Sequence of chain 1.C:
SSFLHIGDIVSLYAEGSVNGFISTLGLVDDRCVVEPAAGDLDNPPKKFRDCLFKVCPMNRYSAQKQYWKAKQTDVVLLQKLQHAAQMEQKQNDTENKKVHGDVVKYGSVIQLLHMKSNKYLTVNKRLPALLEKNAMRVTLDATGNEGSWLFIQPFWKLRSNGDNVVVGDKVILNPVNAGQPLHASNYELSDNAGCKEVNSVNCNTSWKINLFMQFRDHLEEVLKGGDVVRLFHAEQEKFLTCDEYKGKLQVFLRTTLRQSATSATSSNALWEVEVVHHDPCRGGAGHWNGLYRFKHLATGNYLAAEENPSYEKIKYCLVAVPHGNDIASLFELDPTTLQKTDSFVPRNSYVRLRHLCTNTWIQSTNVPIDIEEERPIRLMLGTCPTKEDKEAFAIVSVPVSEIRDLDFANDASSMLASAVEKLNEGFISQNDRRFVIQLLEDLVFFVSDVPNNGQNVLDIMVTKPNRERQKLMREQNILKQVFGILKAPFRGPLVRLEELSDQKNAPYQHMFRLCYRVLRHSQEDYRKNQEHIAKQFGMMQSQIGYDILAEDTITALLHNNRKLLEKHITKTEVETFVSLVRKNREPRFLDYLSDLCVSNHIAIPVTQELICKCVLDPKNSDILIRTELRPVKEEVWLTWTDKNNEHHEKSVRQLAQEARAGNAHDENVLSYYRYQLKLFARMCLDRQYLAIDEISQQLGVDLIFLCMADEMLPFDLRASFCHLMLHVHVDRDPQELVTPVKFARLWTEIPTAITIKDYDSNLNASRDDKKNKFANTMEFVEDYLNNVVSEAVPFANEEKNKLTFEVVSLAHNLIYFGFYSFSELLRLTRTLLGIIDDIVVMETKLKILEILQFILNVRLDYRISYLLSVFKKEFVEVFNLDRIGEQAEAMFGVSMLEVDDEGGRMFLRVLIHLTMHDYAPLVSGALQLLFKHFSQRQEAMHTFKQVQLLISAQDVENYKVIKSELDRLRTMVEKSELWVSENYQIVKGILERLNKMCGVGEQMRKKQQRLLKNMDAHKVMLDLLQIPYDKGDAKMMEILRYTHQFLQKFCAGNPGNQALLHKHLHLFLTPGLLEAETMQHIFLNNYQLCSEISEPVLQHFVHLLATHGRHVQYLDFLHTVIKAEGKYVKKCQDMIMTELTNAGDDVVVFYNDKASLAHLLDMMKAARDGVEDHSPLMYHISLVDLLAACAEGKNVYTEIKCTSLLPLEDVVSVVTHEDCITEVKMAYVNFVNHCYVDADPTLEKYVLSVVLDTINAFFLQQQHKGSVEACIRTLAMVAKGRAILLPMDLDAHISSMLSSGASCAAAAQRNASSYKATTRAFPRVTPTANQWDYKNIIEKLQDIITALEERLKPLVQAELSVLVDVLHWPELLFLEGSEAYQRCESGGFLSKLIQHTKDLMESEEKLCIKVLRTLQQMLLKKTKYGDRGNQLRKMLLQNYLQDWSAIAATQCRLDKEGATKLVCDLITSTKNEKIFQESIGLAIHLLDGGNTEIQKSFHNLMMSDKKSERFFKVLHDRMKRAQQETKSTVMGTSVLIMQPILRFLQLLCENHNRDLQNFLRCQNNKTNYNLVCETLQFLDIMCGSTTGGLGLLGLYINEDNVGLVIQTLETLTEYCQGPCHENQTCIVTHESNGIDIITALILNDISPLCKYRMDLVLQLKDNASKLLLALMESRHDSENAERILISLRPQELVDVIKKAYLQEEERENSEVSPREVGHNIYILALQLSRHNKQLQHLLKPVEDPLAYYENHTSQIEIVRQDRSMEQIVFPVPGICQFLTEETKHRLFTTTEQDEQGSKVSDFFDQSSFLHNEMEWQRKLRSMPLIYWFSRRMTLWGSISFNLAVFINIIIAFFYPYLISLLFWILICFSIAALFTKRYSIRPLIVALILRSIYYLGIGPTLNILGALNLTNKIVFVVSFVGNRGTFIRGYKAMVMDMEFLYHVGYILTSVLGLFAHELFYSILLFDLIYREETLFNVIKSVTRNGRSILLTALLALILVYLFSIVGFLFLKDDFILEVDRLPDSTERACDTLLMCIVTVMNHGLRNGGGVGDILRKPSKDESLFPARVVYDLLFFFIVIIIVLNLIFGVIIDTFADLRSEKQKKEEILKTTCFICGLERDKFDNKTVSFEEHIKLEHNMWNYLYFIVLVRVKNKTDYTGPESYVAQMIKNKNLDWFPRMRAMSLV

This protein binds this small molecule.
Small molecule (SMILES): O=P(O)(O)O[C@@H]1[C@H](O)[C@H](O)[C@@H](OP(=O)(O)O)[C@H](OP(=O)(O)O)[C@H]1O

Binding-site contacts:
Ligand atom O43 contacts residue ARG266 of chain 1.C at 3.4 Å (salt-bridge).
Ligand atom O52 contacts residue ARG510 of chain 1.C at 2.2 Å (salt-bridge).
Ligand atom O51 contacts residue ARG266 of chain 1.C at 3.1 Å (salt-bridge).
Ligand atom O52 contacts residue LYS569 of chain 1.C at 3.6 Å (salt-bridge).
Ligand atom O52 contacts residue TYR567 of chain 1.C at 3.4 Å (h-bond).
Ligand atom O4 contacts residue ARG266 of chain 1.C at 3.6 Å.
Ligand atom O41 contacts residue ARG266 of chain 1.C at 1.3 Å (salt-bridge).
Ligand atom O53 contacts residue LYS507 of chain 1.C at 2.5 Å (salt-bridge).
Ligand atom P4 contacts residue THR268 of chain 1.C at 4.3 Å.
Ligand atom O53 contacts residue THR277 of chain 1.C at 4.3 Å.
Ligand atom P4 contacts residue ARG266 of chain 1.C at 2.8 Å.
Ligand atom O2 contacts residue ARG270 of chain 1.C at 3.7 Å.
Ligand atom O42 contacts residue ARG266 of chain 1.C at 3.7 Å.
Ligand atom O5 contacts residue LYS507 of chain 1.C at 4.0 Å.
Ligand atom P5 contacts residue TYR567 of chain 1.C at 4.2 Å.
Ligand atom O11 contacts residue ARG568 of chain 1.C at 3.9 Å.
Ligand atom O4 contacts residue THR268 of chain 1.C at 4.4 Å.
Ligand atom O43 contacts residue THR268 of chain 1.C at 3.3 Å (h-bond).
Ligand atom O52 contacts residue LYS507 of chain 1.C at 3.0 Å (salt-bridge).
Ligand atom P5 contacts residue LYS507 of chain 1.C at 3.3 Å.
Ligand atom O43 contacts residue LEU269 of chain 1.C at 3.4 Å (h-bond).
Ligand atom O6 contacts residue TYR567 of chain 1.C at 3.7 Å.
Ligand atom O5 contacts residue TYR567 of chain 1.C at 3.9 Å.
Ligand atom O51 contacts residue ARG510 of chain 1.C at 4.2 Å.
Ligand atom P5 contacts residue LYS569 of chain 1.C at 4.1 Å.
Ligand atom P5 contacts residue ARG510 of chain 1.C at 3.7 Å.
Ligand atom O52 contacts residue GLU511 of chain 1.C at 4.0 Å.
Ligand atom O43 contacts residue THR267 of chain 1.C at 3.9 Å.
Ligand atom O51 contacts residue LYS569 of chain 1.C at 3.9 Å.
Ligand atom O5 contacts residue LYS569 of chain 1.C at 4.0 Å.
Ligand atom C2 contacts residue ARG270 of chain 1.C at 3.6 Å.